A protein and the small-molecule ligand that binds it are described below.
Small molecule (SMILES): OC[C@H]1CNC[C@@H](O)[C@@H]1O

Sequence of chain 1.H:
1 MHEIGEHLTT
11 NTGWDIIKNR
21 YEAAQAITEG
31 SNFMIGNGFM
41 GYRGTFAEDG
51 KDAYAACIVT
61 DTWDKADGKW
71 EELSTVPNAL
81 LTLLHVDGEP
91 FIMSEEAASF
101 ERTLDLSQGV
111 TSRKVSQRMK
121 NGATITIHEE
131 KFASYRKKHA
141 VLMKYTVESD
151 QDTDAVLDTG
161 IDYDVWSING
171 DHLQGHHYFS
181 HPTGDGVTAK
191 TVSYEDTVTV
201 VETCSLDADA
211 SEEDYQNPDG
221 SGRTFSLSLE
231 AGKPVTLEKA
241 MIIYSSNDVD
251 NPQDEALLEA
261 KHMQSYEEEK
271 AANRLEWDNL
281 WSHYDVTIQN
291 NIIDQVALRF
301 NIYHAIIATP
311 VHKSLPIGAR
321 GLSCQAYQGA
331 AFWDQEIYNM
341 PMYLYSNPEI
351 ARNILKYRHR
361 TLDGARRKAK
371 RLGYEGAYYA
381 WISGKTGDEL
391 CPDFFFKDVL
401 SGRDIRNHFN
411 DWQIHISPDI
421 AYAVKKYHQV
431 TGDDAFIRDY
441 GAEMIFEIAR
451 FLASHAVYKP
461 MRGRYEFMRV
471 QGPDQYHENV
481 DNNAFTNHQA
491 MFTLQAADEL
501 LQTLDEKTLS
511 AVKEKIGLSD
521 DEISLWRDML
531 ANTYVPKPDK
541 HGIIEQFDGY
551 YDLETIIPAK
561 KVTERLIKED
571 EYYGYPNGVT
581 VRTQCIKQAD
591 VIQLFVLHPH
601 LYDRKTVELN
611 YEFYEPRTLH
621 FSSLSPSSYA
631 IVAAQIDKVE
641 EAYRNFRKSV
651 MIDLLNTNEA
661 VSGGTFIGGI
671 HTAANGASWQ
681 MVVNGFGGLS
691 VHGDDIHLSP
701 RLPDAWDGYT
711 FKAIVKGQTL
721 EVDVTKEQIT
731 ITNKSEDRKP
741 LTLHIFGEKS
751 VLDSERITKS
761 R

Binding-site contacts:
Ligand atom O6 contacts residue ALA319 of chain 1.H at 3.7 Å.
Ligand atom C3 contacts residue TRP333 of chain 1.H at 3.3 Å (hydrophobic).
Ligand atom O4 contacts residue PHE332 of chain 1.H at 3.7 Å.
Ligand atom C6 contacts residue PHE332 of chain 1.H at 3.5 Å (hydrophobic).
Ligand atom C1 contacts residue TYR327 of chain 1.H at 3.7 Å (hydrophobic).
Ligand atom O3 contacts residue GLN588 of chain 1.H at 3.2 Å (h-bond).
Ligand atom C2 contacts residue GOL1 of chain 1.XB at 2.9 Å.
Ligand atom C1 contacts residue GOL1 of chain 1.XB at 3.9 Å.
Ligand atom O4 contacts residue LEU624 of chain 1.H at 4.0 Å.
Ligand atom C4 contacts residue TRP333 of chain 1.H at 3.5 Å (hydrophobic).
Ligand atom N contacts residue TYR327 of chain 1.H at 4.3 Å.
Ligand atom C3 contacts residue GOL1 of chain 1.XB at 4.0 Å.
Ligand atom O3 contacts residue GLN475 of chain 1.H at 3.4 Å (h-bond).
Ligand atom C2 contacts residue TRP381 of chain 1.H at 4.1 Å (hydrophobic).
Ligand atom C5 contacts residue TYR327 of chain 1.H at 4.2 Å (hydrophobic).
Ligand atom C5 contacts residue ASP334 of chain 1.H at 3.8 Å.
Ligand atom O3 contacts residue LEU624 of chain 1.H at 3.7 Å.
Ligand atom C5 contacts residue GOL1 of chain 1.XB at 4.3 Å.
Ligand atom C3 contacts residue LEU624 of chain 1.H at 4.3 Å (hydrophobic).
Ligand atom C4 contacts residue ASP334 of chain 1.H at 3.1 Å.
Ligand atom O4 contacts residue ASP334 of chain 1.H at 2.2 Å (salt-bridge).
Ligand atom C5 contacts residue PHE332 of chain 1.H at 3.8 Å (hydrophobic).
Ligand atom C3 contacts residue ASP334 of chain 1.H at 4.4 Å.
Ligand atom C6 contacts residue ALA319 of chain 1.H at 3.6 Å (hydrophobic).
Ligand atom O6 contacts residue TYR327 of chain 1.H at 3.9 Å.
Ligand atom C6 contacts residue TYR327 of chain 1.H at 3.7 Å (hydrophobic).
Ligand atom C4 contacts residue LEU624 of chain 1.H at 3.8 Å (hydrophobic).
Ligand atom O4 contacts residue TRP333 of chain 1.H at 2.9 Å (h-bond).
Ligand atom C2 contacts residue GLN475 of chain 1.H at 3.3 Å.
Ligand atom O3 contacts residue PRO473 of chain 1.H at 4.4 Å.
Ligand atom C6 contacts residue ASP334 of chain 1.H at 3.0 Å.
Ligand atom O3 contacts residue TRP333 of chain 1.H at 3.3 Å (h-bond).
Ligand atom O6 contacts residue ARG320 of chain 1.H at 4.0 Å.
Ligand atom N contacts residue GOL1 of chain 1.XB at 3.0 Å (h-bond).
Ligand atom O4 contacts residue TRP381 of chain 1.H at 4.3 Å.
Ligand atom C3 contacts residue GLN475 of chain 1.H at 4.0 Å.
Ligand atom O6 contacts residue ASP334 of chain 1.H at 2.5 Å (salt-bridge).
Ligand atom N contacts residue LYS587 of chain 1.H at 4.1 Å.
Ligand atom O6 contacts residue LEU624 of chain 1.H at 3.7 Å.
Ligand atom C3 contacts residue TRP381 of chain 1.H at 3.8 Å (hydrophobic).